Sequence of chain 1.N:
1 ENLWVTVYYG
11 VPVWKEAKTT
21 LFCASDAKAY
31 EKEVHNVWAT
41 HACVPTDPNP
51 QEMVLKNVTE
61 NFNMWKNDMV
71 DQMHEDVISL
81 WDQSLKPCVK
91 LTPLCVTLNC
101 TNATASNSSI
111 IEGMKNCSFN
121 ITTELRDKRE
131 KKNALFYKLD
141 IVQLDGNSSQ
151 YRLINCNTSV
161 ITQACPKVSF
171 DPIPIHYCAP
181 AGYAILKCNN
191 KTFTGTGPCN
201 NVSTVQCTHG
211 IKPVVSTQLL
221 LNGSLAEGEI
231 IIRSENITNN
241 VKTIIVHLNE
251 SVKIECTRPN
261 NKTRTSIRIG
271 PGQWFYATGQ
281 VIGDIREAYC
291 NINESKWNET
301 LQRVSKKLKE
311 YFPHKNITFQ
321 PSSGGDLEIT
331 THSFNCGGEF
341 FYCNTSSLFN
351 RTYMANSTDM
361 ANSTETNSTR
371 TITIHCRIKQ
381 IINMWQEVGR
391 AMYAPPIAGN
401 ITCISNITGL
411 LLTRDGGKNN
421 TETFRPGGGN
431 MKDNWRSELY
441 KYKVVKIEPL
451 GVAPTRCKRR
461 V

Binding-site contacts:
Ligand atom O6 contacts residue HIS61 of chain 1.F at 3.1 Å (h-bond).
Ligand atom C4 contacts residue TYR60 of chain 1.F at 4.1 Å (hydrophobic).
Ligand atom C6 contacts residue GLY105 of chain 1.F at 4.0 Å.
Ligand atom C2 contacts residue ASN201 of chain 1.N at 2.5 Å.
Ligand atom C4 contacts residue HIS61 of chain 1.F at 3.7 Å.
Ligand atom O6 contacts residue ASN189 of chain 1.N at 3.7 Å.
Ligand atom C8 contacts residue ASN201 of chain 1.N at 4.2 Å.
Ligand atom O7 contacts residue THR58 of chain 1.F at 3.8 Å.
Ligand atom C3 contacts residue LYS59 of chain 1.F at 3.7 Å.
Ligand atom C8 contacts residue THR58 of chain 1.F at 3.6 Å.
Ligand atom O6 contacts residue GLY105 of chain 1.F at 3.7 Å.
Ligand atom C3 contacts residue TYR60 of chain 1.F at 3.6 Å (hydrophobic).
Ligand atom O4 contacts residue LYS59 of chain 1.F at 3.5 Å (salt-bridge).
Ligand atom O3 contacts residue GLY105 of chain 1.F at 4.2 Å.
Ligand atom C4 contacts residue GLY105 of chain 1.F at 3.7 Å.
Ligand atom C5 contacts residue ASN189 of chain 1.N at 3.9 Å.
Ligand atom C8 contacts residue GLU52 of chain 1.N at 4.4 Å.
Ligand atom O4 contacts residue TYR60 of chain 1.F at 3.3 Å.
Ligand atom C3 contacts residue ASN201 of chain 1.N at 3.8 Å.
Ligand atom O7 contacts residue TYR60 of chain 1.F at 2.7 Å (h-bond).
Ligand atom O7 contacts residue ASN201 of chain 1.N at 2.9 Å (h-bond).
Ligand atom C4 contacts residue ASN201 of chain 1.N at 4.3 Å.
Ligand atom O4 contacts residue GLY105 of chain 1.F at 3.6 Å.
Ligand atom C4 contacts residue LYS59 of chain 1.F at 4.2 Å.
Ligand atom C1 contacts residue ASN201 of chain 1.N at 1.4 Å.
Ligand atom C6 contacts residue TRP55 of chain 1.F at 3.9 Å (hydrophobic).
Ligand atom C7 contacts residue THR58 of chain 1.F at 4.2 Å.
Ligand atom O4 contacts residue HIS61 of chain 1.F at 2.8 Å (h-bond).
Ligand atom O5 contacts residue ASN201 of chain 1.N at 2.3 Å (h-bond).
Ligand atom O5 contacts residue ASN189 of chain 1.N at 3.1 Å (h-bond).
Ligand atom O3 contacts residue TYR87 of chain 1.E at 3.8 Å.
Ligand atom N2 contacts residue ASN201 of chain 1.N at 2.9 Å (h-bond).
Ligand atom O3 contacts residue LYS59 of chain 1.F at 2.8 Å (salt-bridge).
Ligand atom C5 contacts residue ASN201 of chain 1.N at 3.7 Å.
Ligand atom C7 contacts residue TYR60 of chain 1.F at 3.9 Å (hydrophobic).
Ligand atom O3 contacts residue TYR60 of chain 1.F at 4.1 Å.
Ligand atom C7 contacts residue ASN201 of chain 1.N at 3.1 Å.
Ligand atom O6 contacts residue TRP55 of chain 1.F at 4.1 Å.
Ligand atom C6 contacts residue HIS61 of chain 1.F at 4.1 Å.
Ligand atom C1 contacts residue ASN189 of chain 1.N at 3.2 Å.

Sequence of chain 1.F:
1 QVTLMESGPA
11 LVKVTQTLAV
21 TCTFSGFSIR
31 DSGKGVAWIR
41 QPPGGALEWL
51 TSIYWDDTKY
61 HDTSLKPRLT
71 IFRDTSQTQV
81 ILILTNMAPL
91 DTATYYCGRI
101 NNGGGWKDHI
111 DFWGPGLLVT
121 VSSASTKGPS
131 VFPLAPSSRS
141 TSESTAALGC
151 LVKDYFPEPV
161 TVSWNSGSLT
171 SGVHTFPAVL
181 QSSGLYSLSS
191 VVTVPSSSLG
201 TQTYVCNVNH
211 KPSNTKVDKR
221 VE

A small-molecule ligand and the protein it binds are described below.
Small molecule (SMILES): CC(=O)N[C@H]1[C@H](O[C@H]2[C@H](O)[C@@H](NC(C)=O)CO[C@@H]2CO)O[C@H](CO)[C@@H](O[C@@H]2O[C@H](CO)[C@@H](O[C@@H]3O[C@H](CO)[C@@H](O)[C@H](O)[C@H]3NC(C)=O)[C@H](O[C@H]3O[C@H](CO[C@H]4O[C@H](CO)[C@@H](O)[C@H](O)[C@@H]4O)[C@@H](O)[C@H](O)[C@@H]3O)[C@@H]2O)[C@@H]1O

Sequence of chain 1.E:
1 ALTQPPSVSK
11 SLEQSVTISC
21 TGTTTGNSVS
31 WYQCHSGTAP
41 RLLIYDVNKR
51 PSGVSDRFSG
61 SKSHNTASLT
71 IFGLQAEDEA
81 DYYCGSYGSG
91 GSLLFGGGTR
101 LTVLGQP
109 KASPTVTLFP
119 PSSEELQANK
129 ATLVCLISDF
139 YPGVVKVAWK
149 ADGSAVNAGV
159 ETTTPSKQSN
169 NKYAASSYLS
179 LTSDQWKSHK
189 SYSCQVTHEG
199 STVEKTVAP